The small molecule below binds the protein below.
Small molecule (SMILES): CC(=O)N[C@@H]1[C@@H](O)[C@H](O)[C@@H](CO)O[C@H]1O

Sequence of chain 1.D:
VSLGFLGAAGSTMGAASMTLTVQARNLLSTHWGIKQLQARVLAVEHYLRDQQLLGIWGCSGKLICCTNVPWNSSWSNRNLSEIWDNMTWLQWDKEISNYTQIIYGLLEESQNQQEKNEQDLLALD

Binding-site contacts:
Ligand atom C8 contacts residue GLU117 of chain 1.D at 3.2 Å.
Ligand atom O7 contacts residue ASN120 of chain 1.D at 3.8 Å.
Ligand atom C3 contacts residue ASN120 of chain 1.D at 3.9 Å.
Ligand atom C8 contacts residue SER119 of chain 1.D at 4.3 Å.
Ligand atom C7 contacts residue ASN120 of chain 1.D at 3.5 Å.
Ligand atom C4 contacts residue ASN120 of chain 1.D at 4.4 Å.
Ligand atom C5 contacts residue ASN120 of chain 1.D at 3.8 Å.
Ligand atom O5 contacts residue ASN120 of chain 1.D at 2.5 Å (h-bond).
Ligand atom C8 contacts residue LYS116 of chain 1.D at 3.2 Å.
Ligand atom C1 contacts residue ASN120 of chain 1.D at 1.5 Å.
Ligand atom C2 contacts residue ASN120 of chain 1.D at 2.5 Å.
Ligand atom O7 contacts residue TYR121 of chain 1.D at 4.3 Å.
Ligand atom C8 contacts residue ASN120 of chain 1.D at 3.9 Å.
Ligand atom C7 contacts residue GLU117 of chain 1.D at 4.3 Å.
Ligand atom N2 contacts residue ASN120 of chain 1.D at 2.9 Å (h-bond).
Ligand atom O7 contacts residue GLU117 of chain 1.D at 4.5 Å.